Sequence of chain 1.B:
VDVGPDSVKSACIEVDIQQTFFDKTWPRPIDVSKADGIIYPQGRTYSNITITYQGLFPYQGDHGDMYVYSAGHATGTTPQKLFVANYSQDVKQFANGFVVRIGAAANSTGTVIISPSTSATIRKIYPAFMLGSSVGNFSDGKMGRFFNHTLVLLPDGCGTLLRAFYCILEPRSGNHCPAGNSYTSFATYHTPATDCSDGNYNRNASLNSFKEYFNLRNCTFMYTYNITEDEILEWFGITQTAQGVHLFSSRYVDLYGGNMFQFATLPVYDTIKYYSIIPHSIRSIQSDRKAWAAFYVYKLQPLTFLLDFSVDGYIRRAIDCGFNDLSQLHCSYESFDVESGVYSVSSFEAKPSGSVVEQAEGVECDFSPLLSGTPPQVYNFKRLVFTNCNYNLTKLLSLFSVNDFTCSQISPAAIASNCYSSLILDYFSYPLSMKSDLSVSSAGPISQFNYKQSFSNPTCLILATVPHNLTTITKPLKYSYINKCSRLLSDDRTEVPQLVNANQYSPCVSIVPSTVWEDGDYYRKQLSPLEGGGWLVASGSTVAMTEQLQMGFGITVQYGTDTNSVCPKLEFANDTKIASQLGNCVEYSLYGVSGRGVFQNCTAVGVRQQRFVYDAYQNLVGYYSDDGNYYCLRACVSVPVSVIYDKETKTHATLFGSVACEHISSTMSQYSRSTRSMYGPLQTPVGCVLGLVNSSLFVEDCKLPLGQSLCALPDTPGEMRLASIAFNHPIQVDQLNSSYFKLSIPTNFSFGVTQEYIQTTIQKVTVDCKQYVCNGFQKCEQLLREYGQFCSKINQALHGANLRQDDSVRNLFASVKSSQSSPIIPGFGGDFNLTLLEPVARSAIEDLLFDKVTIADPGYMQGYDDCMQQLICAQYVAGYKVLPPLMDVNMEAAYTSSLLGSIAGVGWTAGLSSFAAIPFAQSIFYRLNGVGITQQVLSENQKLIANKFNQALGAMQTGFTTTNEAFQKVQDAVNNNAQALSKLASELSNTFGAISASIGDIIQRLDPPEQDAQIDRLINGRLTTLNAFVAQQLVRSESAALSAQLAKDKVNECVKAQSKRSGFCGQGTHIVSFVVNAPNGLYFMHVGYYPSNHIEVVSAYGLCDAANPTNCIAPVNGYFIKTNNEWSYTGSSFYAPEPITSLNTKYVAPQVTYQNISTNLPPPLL

This small molecule binds to this protein.
Small molecule (SMILES): CC(=O)N[C@H]1[C@H](O[C@H]2[C@H](O)[C@@H](NC(C)=O)CO[C@@H]2CO)O[C@H](CO)[C@@H](O[C@@H]2O[C@H](CO)[C@@H](O)[C@H](O)[C@@H]2O)[C@@H]1O

Binding-site contacts:
Ligand atom C2 contacts residue VAL24 of chain 1.B at 3.8 Å (hydrophobic).
Ligand atom C8 contacts residue ASN225 of chain 1.B at 3.8 Å.
Ligand atom N2 contacts residue VAL24 of chain 1.B at 3.4 Å (h-bond).
Ligand atom C7 contacts residue VAL24 of chain 1.B at 3.2 Å (hydrophobic).
Ligand atom C1 contacts residue ASN225 of chain 1.B at 1.5 Å.
Ligand atom O5 contacts residue ARG224 of chain 1.B at 3.8 Å.
Ligand atom O3 contacts residue PRO26 of chain 1.B at 3.9 Å.
Ligand atom C8 contacts residue ARG224 of chain 1.B at 3.2 Å.
Ligand atom O5 contacts residue VAL24 of chain 1.B at 3.4 Å.
Ligand atom O7 contacts residue LYS232 of chain 1.B at 2.6 Å (salt-bridge).
Ligand atom O7 contacts residue VAL24 of chain 1.B at 3.3 Å (h-bond).
Ligand atom C2 contacts residue LEU228 of chain 1.B at 3.7 Å (hydrophobic).
Ligand atom O2 contacts residue VAL24 of chain 1.B at 3.3 Å.
Ligand atom O3 contacts residue GLY25 of chain 1.B at 4.0 Å.
Ligand atom C7 contacts residue LYS232 of chain 1.B at 3.5 Å.
Ligand atom C8 contacts residue GLY25 of chain 1.B at 3.6 Å.
Ligand atom C8 contacts residue VAL24 of chain 1.B at 3.8 Å (hydrophobic).
Ligand atom C8 contacts residue ASN229 of chain 1.B at 3.3 Å.
Ligand atom C8 contacts residue PRO26 of chain 1.B at 3.7 Å (hydrophobic).
Ligand atom C4 contacts residue VAL24 of chain 1.B at 3.7 Å (hydrophobic).
Ligand atom C3 contacts residue ARG224 of chain 1.B at 3.9 Å.
Ligand atom C5 contacts residue ASN225 of chain 1.B at 3.6 Å.
Ligand atom C5 contacts residue VAL24 of chain 1.B at 3.8 Å (hydrophobic).
Ligand atom O5 contacts residue LEU182 of chain 1.B at 3.8 Å.
Ligand atom C7 contacts residue ARG224 of chain 1.B at 3.5 Å.
Ligand atom C1 contacts residue ARG224 of chain 1.B at 3.7 Å.
Ligand atom O7 contacts residue LEU228 of chain 1.B at 3.3 Å.
Ligand atom N2 contacts residue PRO26 of chain 1.B at 3.5 Å.
Ligand atom C8 contacts residue LYS232 of chain 1.B at 3.7 Å.
Ligand atom C6 contacts residue VAL24 of chain 1.B at 3.7 Å (hydrophobic).
Ligand atom C5 contacts residue ARG224 of chain 1.B at 3.4 Å.
Ligand atom O5 contacts residue ASN225 of chain 1.B at 2.2 Å (h-bond).
Ligand atom C3 contacts residue ASN225 of chain 1.B at 4.0 Å.
Ligand atom C7 contacts residue ASN225 of chain 1.B at 3.9 Å.
Ligand atom N2 contacts residue ASN225 of chain 1.B at 3.3 Å (h-bond).
Ligand atom O3 contacts residue VAL24 of chain 1.B at 3.2 Å (h-bond).
Ligand atom O7 contacts residue MET243 of chain 1.B at 3.4 Å.
Ligand atom C2 contacts residue ASN225 of chain 1.B at 2.7 Å.
Ligand atom O3 contacts residue LEU228 of chain 1.B at 3.6 Å.
Ligand atom N2 contacts residue ARG224 of chain 1.B at 3.1 Å (salt-bridge).